Sequence of chain 1.B:
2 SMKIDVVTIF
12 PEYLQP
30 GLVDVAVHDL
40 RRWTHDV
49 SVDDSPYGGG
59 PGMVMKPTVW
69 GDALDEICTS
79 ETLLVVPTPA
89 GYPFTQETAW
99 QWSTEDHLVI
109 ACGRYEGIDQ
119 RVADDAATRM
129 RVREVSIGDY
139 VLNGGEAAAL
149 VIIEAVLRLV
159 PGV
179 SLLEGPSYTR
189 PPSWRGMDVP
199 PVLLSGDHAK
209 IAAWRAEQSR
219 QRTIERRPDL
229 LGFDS

Sequence of chain 1.A:
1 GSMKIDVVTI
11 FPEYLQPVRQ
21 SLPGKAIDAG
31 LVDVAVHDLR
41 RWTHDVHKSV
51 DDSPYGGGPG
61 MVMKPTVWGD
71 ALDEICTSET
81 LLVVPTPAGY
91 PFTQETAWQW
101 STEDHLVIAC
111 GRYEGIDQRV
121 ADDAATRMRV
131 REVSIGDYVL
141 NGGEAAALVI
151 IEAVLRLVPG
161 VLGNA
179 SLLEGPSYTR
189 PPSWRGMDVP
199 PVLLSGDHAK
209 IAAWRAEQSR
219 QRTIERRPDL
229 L

The protein below binds the small molecule below.
Small molecule (SMILES): N#Cc1c(-c2ccc3ccn(Cc4ccc(CN5CCCCC5)cc4)c3c2)n[nH]c1N

Binding-site contacts:
Ligand atom C06 contacts residue PRO87 of chain 1.A at 3.6 Å (hydrophobic).
Ligand atom C28 contacts residue VAL139 of chain 1.A at 3.5 Å (hydrophobic).
Ligand atom C02 contacts residue TYR138 of chain 1.A at 3.5 Å (hydrophobic).
Ligand atom N01 contacts residue GLY136 of chain 1.A at 2.9 Å (h-bond).
Ligand atom N14 contacts residue ASN141 of chain 1.A at 3.7 Å.
Ligand atom C12 contacts residue GLY142 of chain 1.A at 3.7 Å.
Ligand atom N04 contacts residue LEU140 of chain 1.A at 3.0 Å (h-bond).
Ligand atom N14 contacts residue GLY142 of chain 1.A at 3.6 Å.
Ligand atom C09 contacts residue GLY142 of chain 1.A at 3.6 Å.
Ligand atom C08 contacts residue GLY142 of chain 1.A at 3.5 Å.
Ligand atom C11 contacts residue THR86 of chain 1.A at 3.6 Å.
Ligand atom C25 contacts residue GLU182 of chain 1.B at 3.6 Å.
Ligand atom N01 contacts residue TYR138 of chain 1.A at 3.5 Å (h-bond).
Ligand atom N14 contacts residue TYR113 of chain 1.A at 3.6 Å.
Ligand atom N03 contacts residue TYR138 of chain 1.A at 2.7 Å (h-bond).
Ligand atom C12 contacts residue GLY111 of chain 1.A at 3.4 Å.
Ligand atom C15 contacts residue LEU140 of chain 1.A at 3.4 Å (hydrophobic).
Ligand atom C13 contacts residue TYR113 of chain 1.A at 3.2 Å (hydrophobic).
Ligand atom C15 contacts residue TYR113 of chain 1.A at 3.3 Å (hydrophobic).
Ligand atom C16 contacts residue TYR113 of chain 1.A at 3.5 Å (hydrophobic).
Ligand atom N31 contacts residue ILE135 of chain 1.A at 3.5 Å (h-bond).
Ligand atom C10 contacts residue GLY142 of chain 1.A at 3.6 Å.
Ligand atom N31 contacts residue ALA146 of chain 1.A at 3.5 Å.
Ligand atom C15 contacts residue ASN141 of chain 1.A at 3.4 Å.
Ligand atom C27 contacts residue VAL139 of chain 1.A at 3.6 Å (hydrophobic).
Ligand atom C28 contacts residue LEU140 of chain 1.A at 3.5 Å (hydrophobic).
Ligand atom C26 contacts residue GLU114 of chain 1.A at 3.1 Å.
Ligand atom C09 contacts residue GLY143 of chain 1.A at 3.6 Å.
Ligand atom C26 contacts residue GLU182 of chain 1.B at 3.6 Å.
Ligand atom N31 contacts residue VAL133 of chain 1.A at 3.3 Å (h-bond).
Ligand atom N01 contacts residue SER134 of chain 1.A at 3.1 Å (h-bond).
Ligand atom N03 contacts residue VAL139 of chain 1.A at 3.6 Å.
Ligand atom N31 contacts residue THR86 of chain 1.A at 3.4 Å (h-bond).
Ligand atom N31 contacts residue SER134 of chain 1.A at 3.5 Å.
Ligand atom C10 contacts residue PRO85 of chain 1.A at 3.4 Å (hydrophobic).
Ligand atom C10 contacts residue GLY143 of chain 1.A at 3.5 Å.
Ligand atom C17 contacts residue TYR113 of chain 1.A at 3.4 Å (hydrophobic).
Ligand atom N21 contacts residue GLU114 of chain 1.A at 3.4 Å (salt-bridge).
Ligand atom N03 contacts residue LEU140 of chain 1.A at 3.4 Å (h-bond).
Ligand atom N31 contacts residue PRO85 of chain 1.A at 3.6 Å.